A protein and the small-molecule ligand that binds it are described below.
Small molecule (SMILES): COc1cc(-c2cc(C)nc(N)n2)c(Cl)cc1Cl

Sequence of chain 1.A:
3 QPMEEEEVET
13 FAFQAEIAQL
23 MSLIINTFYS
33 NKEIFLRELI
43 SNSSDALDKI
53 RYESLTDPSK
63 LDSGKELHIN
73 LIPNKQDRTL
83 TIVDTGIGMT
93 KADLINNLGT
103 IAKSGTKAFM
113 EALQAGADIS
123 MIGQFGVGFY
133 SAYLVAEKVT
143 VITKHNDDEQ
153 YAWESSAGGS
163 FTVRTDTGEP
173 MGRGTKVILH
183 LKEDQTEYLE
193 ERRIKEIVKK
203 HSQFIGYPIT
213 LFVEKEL

Binding-site contacts:
Ligand atom CL2 contacts residue PHE131 of chain 1.A at 3.5 Å.
Ligand atom N1 contacts residue THR177 of chain 1.A at 3.6 Å.
Ligand atom C4 contacts residue MET91 of chain 1.A at 4.1 Å (hydrophobic).
Ligand atom CL2 contacts residue TYR132 of chain 1.A at 3.8 Å.
Ligand atom C5 contacts residue MET91 of chain 1.A at 3.9 Å (hydrophobic).
Ligand atom C1 contacts residue THR177 of chain 1.A at 4.2 Å.
Ligand atom C5 contacts residue THR177 of chain 1.A at 4.1 Å.
Ligand atom C1 contacts residue ASN44 of chain 1.A at 3.9 Å.
Ligand atom CL1 contacts residue VAL143 of chain 1.A at 4.0 Å.
Ligand atom C9 contacts residue PHE131 of chain 1.A at 3.6 Å (hydrophobic).
Ligand atom N3 contacts residue ASN44 of chain 1.A at 3.8 Å.
Ligand atom N2 contacts residue ASN44 of chain 1.A at 3.7 Å.
Ligand atom CL2 contacts residue ASN99 of chain 1.A at 3.7 Å.
Ligand atom C10 contacts residue ASN44 of chain 1.A at 4.2 Å.
Ligand atom C5 contacts residue ALA48 of chain 1.A at 3.8 Å (hydrophobic).
Ligand atom C3 contacts residue MET91 of chain 1.A at 3.7 Å (hydrophobic).
Ligand atom C7 contacts residue PHE131 of chain 1.A at 4.0 Å (hydrophobic).
Ligand atom N3 contacts residue SER45 of chain 1.A at 3.5 Å (h-bond).
Ligand atom C4 contacts residue THR177 of chain 1.A at 4.0 Å.
Ligand atom C8 contacts residue LEU100 of chain 1.A at 3.6 Å (hydrophobic).
Ligand atom N1 contacts residue ASP86 of chain 1.A at 4.1 Å.
Ligand atom N3 contacts residue ASP86 of chain 1.A at 2.7 Å (salt-bridge).
Ligand atom CL1 contacts residue LEU100 of chain 1.A at 3.9 Å.
Ligand atom C2 contacts residue MET91 of chain 1.A at 4.2 Å (hydrophobic).
Ligand atom N1 contacts residue ALA48 of chain 1.A at 3.4 Å.
Ligand atom C11 contacts residue ASN44 of chain 1.A at 4.0 Å.
Ligand atom C5 contacts residue ILE89 of chain 1.A at 3.8 Å (hydrophobic).
Ligand atom CL1 contacts residue PHE131 of chain 1.A at 3.8 Å.
Ligand atom C8 contacts residue PHE131 of chain 1.A at 3.4 Å (hydrophobic).
Ligand atom C5 contacts residue GLY90 of chain 1.A at 3.7 Å.
Ligand atom O1 contacts residue GLY128 of chain 1.A at 3.9 Å.
Ligand atom C12 contacts residue GLY128 of chain 1.A at 3.9 Å.
Ligand atom C4 contacts residue ALA48 of chain 1.A at 3.9 Å (hydrophobic).
Ligand atom N3 contacts residue THR177 of chain 1.A at 4.1 Å.
Ligand atom C9 contacts residue LEU100 of chain 1.A at 4.0 Å (hydrophobic).
Ligand atom CL1 contacts residue MET91 of chain 1.A at 3.8 Å.
Ligand atom C6 contacts residue ASN44 of chain 1.A at 4.1 Å.
Ligand atom C7 contacts residue LEU100 of chain 1.A at 4.0 Å (hydrophobic).
Ligand atom C1 contacts residue ALA48 of chain 1.A at 4.2 Å (hydrophobic).
Ligand atom C1 contacts residue ASP86 of chain 1.A at 3.9 Å.